Sequence of chain 1.A:
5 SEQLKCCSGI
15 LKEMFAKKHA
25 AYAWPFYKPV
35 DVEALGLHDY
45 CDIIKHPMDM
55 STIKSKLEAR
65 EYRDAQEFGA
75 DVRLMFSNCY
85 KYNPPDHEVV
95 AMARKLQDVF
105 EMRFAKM

Binding-site contacts:
Ligand atom O contacts residue HIS91 of chain 1.A at 3.6 Å.
Ligand atom C contacts residue GLY40 of chain 1.A at 3.8 Å.
Ligand atom CA contacts residue GLU92 of chain 1.A at 3.1 Å.
Ligand atom CH3 contacts residue PHE30 of chain 1.A at 3.8 Å (hydrophobic).
Ligand atom N contacts residue GLY40 of chain 1.A at 3.4 Å (h-bond).
Ligand atom CA contacts residue HIS91 of chain 1.A at 4.1 Å.
Ligand atom O contacts residue TRP28 of chain 1.A at 4.0 Å.
Ligand atom N contacts residue TRP28 of chain 1.A at 3.2 Å.
Ligand atom CB contacts residue TRP28 of chain 1.A at 3.5 Å (hydrophobic).
Ligand atom CA contacts residue TYR86 of chain 1.A at 3.2 Å (hydrophobic).
Ligand atom C contacts residue TRP28 of chain 1.A at 4.0 Å (hydrophobic).
Ligand atom CA contacts residue TRP28 of chain 1.A at 4.0 Å (hydrophobic).
Ligand atom CD contacts residue ASN87 of chain 1.A at 3.6 Å.
Ligand atom O contacts residue LEU41 of chain 1.A at 4.0 Å.
Ligand atom CB contacts residue GLU92 of chain 1.A at 3.9 Å.
Ligand atom O contacts residue GLY40 of chain 1.A at 3.5 Å.
Ligand atom N contacts residue GLU92 of chain 1.A at 2.9 Å (salt-bridge).
Ligand atom NZ contacts residue VAL34 of chain 1.A at 3.9 Å.
Ligand atom OH contacts residue ASN87 of chain 1.A at 2.9 Å (h-bond).
Ligand atom N contacts residue TRP28 of chain 1.A at 3.4 Å.
Ligand atom CE contacts residue TRP28 of chain 1.A at 3.7 Å (hydrophobic).
Ligand atom NZ contacts residue PRO29 of chain 1.A at 3.8 Å.
Ligand atom C contacts residue TRP28 of chain 1.A at 3.8 Å (hydrophobic).
Ligand atom OH contacts residue CYS83 of chain 1.A at 3.9 Å.
Ligand atom CD contacts residue TRP28 of chain 1.A at 4.1 Å (hydrophobic).
Ligand atom N contacts residue TYR86 of chain 1.A at 4.1 Å.
Ligand atom CH contacts residue VAL34 of chain 1.A at 4.0 Å (hydrophobic).
Ligand atom CB contacts residue ASN87 of chain 1.A at 3.8 Å.
Ligand atom C contacts residue GLU92 of chain 1.A at 3.5 Å.
Ligand atom O contacts residue HIS91 of chain 1.A at 2.8 Å (h-bond).
Ligand atom CH contacts residue ASN87 of chain 1.A at 3.9 Å.
Ligand atom CA contacts residue GLY40 of chain 1.A at 3.3 Å.
Ligand atom O contacts residue LEU39 of chain 1.A at 4.0 Å.
Ligand atom N contacts residue GLU92 of chain 1.A at 3.9 Å.
Ligand atom CH3 contacts residue PRO29 of chain 1.A at 3.0 Å (hydrophobic).
Ligand atom CA contacts residue TRP28 of chain 1.A at 4.1 Å (hydrophobic).
Ligand atom C contacts residue HIS91 of chain 1.A at 3.5 Å.
Ligand atom CG contacts residue ASN87 of chain 1.A at 3.5 Å.
Ligand atom C contacts residue TRP28 of chain 1.A at 3.7 Å (hydrophobic).
Ligand atom CB contacts residue HIS91 of chain 1.A at 3.7 Å.

The small molecule below binds the protein below.
Small molecule (SMILES): CC(=O)NCCCC[C@H](NC(=O)CN)C(=O)N[C@@H](C)C(=O)NCC(=O)N[C@@H](CCCCNC(C)=O)C(=O)N[C@@H](CC(=O)O)C(=O)N[C@H](C=O)CO